A protein and the small-molecule ligand that binds it are described below.
Small molecule (SMILES): CC(=O)N[C@H]1[C@H](O[C@H]2[C@H](O)[C@@H](NC(C)=O)CO[C@@H]2CO)O[C@H](CO)[C@@H](O)[C@@H]1O

Sequence of chain 1.Q:
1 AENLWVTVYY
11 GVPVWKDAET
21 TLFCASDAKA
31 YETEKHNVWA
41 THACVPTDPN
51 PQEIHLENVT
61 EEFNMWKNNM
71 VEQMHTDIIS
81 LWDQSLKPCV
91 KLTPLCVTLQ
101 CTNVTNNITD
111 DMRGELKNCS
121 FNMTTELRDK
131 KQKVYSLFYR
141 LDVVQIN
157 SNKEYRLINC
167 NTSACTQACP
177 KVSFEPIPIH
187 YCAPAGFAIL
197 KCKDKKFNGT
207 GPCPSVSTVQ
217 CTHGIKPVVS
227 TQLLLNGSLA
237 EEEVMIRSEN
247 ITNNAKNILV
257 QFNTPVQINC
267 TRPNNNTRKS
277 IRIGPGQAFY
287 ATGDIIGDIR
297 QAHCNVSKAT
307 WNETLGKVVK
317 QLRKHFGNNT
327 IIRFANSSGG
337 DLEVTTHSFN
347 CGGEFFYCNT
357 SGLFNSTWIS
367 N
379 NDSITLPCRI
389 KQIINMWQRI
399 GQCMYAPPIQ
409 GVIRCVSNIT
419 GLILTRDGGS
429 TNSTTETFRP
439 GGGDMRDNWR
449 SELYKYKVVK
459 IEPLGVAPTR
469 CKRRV

Binding-site contacts:
Ligand atom C6 contacts residue PRO261 of chain 1.Q at 4.4 Å (hydrophobic).
Ligand atom O6 contacts residue PRO261 of chain 1.Q at 3.4 Å.
Ligand atom C5 contacts residue PRO261 of chain 1.Q at 4.4 Å (hydrophobic).
Ligand atom O6 contacts residue LEU235 of chain 1.Q at 3.9 Å.
Ligand atom C8 contacts residue VAL414 of chain 1.Q at 4.3 Å (hydrophobic).
Ligand atom N2 contacts residue ASN416 of chain 1.Q at 3.1 Å (h-bond).
Ligand atom C1 contacts residue ASN416 of chain 1.Q at 3.5 Å.
Ligand atom C7 contacts residue ASN416 of chain 1.Q at 3.0 Å.
Ligand atom O5 contacts residue PRO261 of chain 1.Q at 3.5 Å.
Ligand atom C2 contacts residue ASN416 of chain 1.Q at 3.6 Å.
Ligand atom O7 contacts residue ASN416 of chain 1.Q at 3.4 Å (h-bond).
Ligand atom C8 contacts residue ASN416 of chain 1.Q at 3.3 Å.
Ligand atom O5 contacts residue LEU235 of chain 1.Q at 4.3 Å.
Ligand atom C1 contacts residue PRO261 of chain 1.Q at 3.9 Å (hydrophobic).